Sequence of chain 1.B:
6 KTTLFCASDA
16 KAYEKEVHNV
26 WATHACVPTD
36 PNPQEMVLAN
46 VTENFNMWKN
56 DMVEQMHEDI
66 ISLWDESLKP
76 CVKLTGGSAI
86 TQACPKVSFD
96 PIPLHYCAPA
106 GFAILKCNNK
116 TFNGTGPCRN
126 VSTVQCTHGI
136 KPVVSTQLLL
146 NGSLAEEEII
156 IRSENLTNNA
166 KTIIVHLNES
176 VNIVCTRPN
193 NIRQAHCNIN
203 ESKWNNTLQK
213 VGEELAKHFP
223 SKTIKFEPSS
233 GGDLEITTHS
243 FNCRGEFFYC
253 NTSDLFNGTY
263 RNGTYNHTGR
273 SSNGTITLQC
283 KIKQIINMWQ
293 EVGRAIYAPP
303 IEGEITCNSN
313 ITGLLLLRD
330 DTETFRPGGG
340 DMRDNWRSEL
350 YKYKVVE

This small molecule binds to this protein.
Small molecule (SMILES): CC(=O)N[C@@H]1[C@@H](O)[C@H](O)[C@@H](CO)O[C@H]1O

Binding-site contacts:
Ligand atom C2 contacts residue ASN259 of chain 1.B at 2.5 Å.
Ligand atom C1 contacts residue ASP256 of chain 1.B at 4.5 Å.
Ligand atom C8 contacts residue ASN259 of chain 1.B at 4.1 Å.
Ligand atom O6 contacts residue ASP256 of chain 1.B at 3.3 Å (salt-bridge).
Ligand atom O5 contacts residue ARG272 of chain 1.B at 4.4 Å.
Ligand atom C7 contacts residue PRO230 of chain 1.B at 4.1 Å (hydrophobic).
Ligand atom N2 contacts residue ASN259 of chain 1.B at 2.9 Å (h-bond).
Ligand atom O6 contacts residue THR270 of chain 1.B at 3.6 Å.
Ligand atom C6 contacts residue ARG272 of chain 1.B at 4.0 Å.
Ligand atom O5 contacts residue SER255 of chain 1.B at 4.0 Å.
Ligand atom C4 contacts residue ASN259 of chain 1.B at 4.3 Å.
Ligand atom C1 contacts residue THR270 of chain 1.B at 4.2 Å.
Ligand atom O7 contacts residue ASN259 of chain 1.B at 4.5 Å.
Ligand atom C5 contacts residue ASP256 of chain 1.B at 4.1 Å.
Ligand atom C2 contacts residue SER255 of chain 1.B at 4.3 Å.
Ligand atom C5 contacts residue THR270 of chain 1.B at 4.2 Å.
Ligand atom C3 contacts residue ASN259 of chain 1.B at 3.9 Å.
Ligand atom O5 contacts residue THR270 of chain 1.B at 4.0 Å.
Ligand atom C8 contacts residue SER255 of chain 1.B at 4.5 Å.
Ligand atom C8 contacts residue PRO230 of chain 1.B at 3.7 Å (hydrophobic).
Ligand atom C1 contacts residue ASN259 of chain 1.B at 1.5 Å.
Ligand atom O7 contacts residue PRO230 of chain 1.B at 3.9 Å.
Ligand atom O5 contacts residue ASN259 of chain 1.B at 2.5 Å (h-bond).
Ligand atom O5 contacts residue ASP256 of chain 1.B at 3.4 Å (salt-bridge).
Ligand atom O6 contacts residue GLY271 of chain 1.B at 3.5 Å.
Ligand atom C6 contacts residue ASP256 of chain 1.B at 3.7 Å.
Ligand atom O6 contacts residue ARG272 of chain 1.B at 2.9 Å (salt-bridge).
Ligand atom C7 contacts residue ASN259 of chain 1.B at 3.7 Å.
Ligand atom O5 contacts residue GLY271 of chain 1.B at 4.3 Å.
Ligand atom C1 contacts residue SER255 of chain 1.B at 3.8 Å.
Ligand atom C5 contacts residue ASN259 of chain 1.B at 3.7 Å.